Binding-site contacts:
Ligand atom C7 contacts residue ASN112 of chain 1.B at 3.4 Å.
Ligand atom C3 contacts residue ASN112 of chain 1.B at 4.0 Å.
Ligand atom C5 contacts residue ASN112 of chain 1.B at 3.9 Å.
Ligand atom O7 contacts residue ASN112 of chain 1.B at 3.5 Å (h-bond).
Ligand atom C8 contacts residue ARG109 of chain 1.B at 3.5 Å.
Ligand atom C4 contacts residue ASN112 of chain 1.B at 4.5 Å.
Ligand atom C1 contacts residue ASN112 of chain 1.B at 1.5 Å.
Ligand atom C8 contacts residue PRO111 of chain 1.B at 4.5 Å (hydrophobic).
Ligand atom N2 contacts residue ASN112 of chain 1.B at 3.0 Å (h-bond).
Ligand atom O7 contacts residue PRO111 of chain 1.B at 4.5 Å.
Ligand atom O5 contacts residue ASN112 of chain 1.B at 2.5 Å (h-bond).
Ligand atom N2 contacts residue ARG109 of chain 1.B at 4.2 Å.
Ligand atom C8 contacts residue ASN112 of chain 1.B at 4.1 Å.
Ligand atom C8 contacts residue ILE110 of chain 1.B at 3.4 Å (hydrophobic).
Ligand atom C2 contacts residue ASN112 of chain 1.B at 2.6 Å.

A protein and the small-molecule ligand that binds it are described below.
Small molecule (SMILES): CC(=O)N[C@@H]1[C@@H](O)[C@H](O)[C@@H](CO)O[C@H]1O

Sequence of chain 1.B:
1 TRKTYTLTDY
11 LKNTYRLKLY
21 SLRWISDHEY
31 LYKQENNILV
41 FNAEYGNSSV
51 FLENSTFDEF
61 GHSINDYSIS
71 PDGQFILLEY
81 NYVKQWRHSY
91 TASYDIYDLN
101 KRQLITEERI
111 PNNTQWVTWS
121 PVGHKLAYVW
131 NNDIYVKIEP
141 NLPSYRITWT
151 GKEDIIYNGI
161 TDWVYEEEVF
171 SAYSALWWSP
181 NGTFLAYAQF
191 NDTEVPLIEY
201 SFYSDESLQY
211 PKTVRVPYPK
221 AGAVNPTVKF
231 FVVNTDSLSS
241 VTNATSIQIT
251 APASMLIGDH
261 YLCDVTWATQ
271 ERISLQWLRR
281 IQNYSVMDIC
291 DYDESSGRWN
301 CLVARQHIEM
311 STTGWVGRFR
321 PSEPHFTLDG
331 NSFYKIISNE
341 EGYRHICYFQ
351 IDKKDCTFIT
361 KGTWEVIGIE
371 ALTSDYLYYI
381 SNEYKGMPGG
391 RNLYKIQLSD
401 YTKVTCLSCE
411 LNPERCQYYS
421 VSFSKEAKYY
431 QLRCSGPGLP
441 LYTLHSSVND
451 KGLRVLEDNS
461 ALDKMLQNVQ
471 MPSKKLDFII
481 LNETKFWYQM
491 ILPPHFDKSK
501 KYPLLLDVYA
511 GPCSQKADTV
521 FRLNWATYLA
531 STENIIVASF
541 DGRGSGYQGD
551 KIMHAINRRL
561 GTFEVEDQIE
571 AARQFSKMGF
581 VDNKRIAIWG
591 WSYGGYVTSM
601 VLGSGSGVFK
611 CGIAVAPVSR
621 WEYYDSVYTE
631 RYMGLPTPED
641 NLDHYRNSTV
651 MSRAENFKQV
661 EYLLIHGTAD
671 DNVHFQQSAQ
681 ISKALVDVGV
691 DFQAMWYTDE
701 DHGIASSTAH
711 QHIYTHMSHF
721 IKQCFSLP